Sequence of chain 1.C:
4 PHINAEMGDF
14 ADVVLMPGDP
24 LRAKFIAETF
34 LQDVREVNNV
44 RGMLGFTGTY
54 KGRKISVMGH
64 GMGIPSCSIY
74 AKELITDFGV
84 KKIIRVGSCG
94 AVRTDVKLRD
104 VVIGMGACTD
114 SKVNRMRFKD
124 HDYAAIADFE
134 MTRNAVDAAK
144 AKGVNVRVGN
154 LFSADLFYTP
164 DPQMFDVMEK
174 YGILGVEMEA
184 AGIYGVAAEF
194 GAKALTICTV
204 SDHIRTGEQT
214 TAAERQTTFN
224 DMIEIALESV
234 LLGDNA

Sequence of chain 1.B:
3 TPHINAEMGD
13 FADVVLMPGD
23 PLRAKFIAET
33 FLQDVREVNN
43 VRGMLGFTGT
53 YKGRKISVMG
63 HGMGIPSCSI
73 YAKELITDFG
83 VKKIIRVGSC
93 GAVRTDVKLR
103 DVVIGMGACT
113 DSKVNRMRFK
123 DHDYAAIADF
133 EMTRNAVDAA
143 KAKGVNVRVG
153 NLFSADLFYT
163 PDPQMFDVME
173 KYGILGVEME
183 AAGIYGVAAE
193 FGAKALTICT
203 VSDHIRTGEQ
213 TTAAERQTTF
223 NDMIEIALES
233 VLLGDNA

Binding-site contacts:
Ligand atom C2 contacts residue PHE160 of chain 1.C at 3.7 Å (hydrophobic).
Ligand atom C8 contacts residue SER91 of chain 1.C at 3.5 Å.
Ligand atom C6' contacts residue SER91 of chain 1.C at 3.3 Å.
Ligand atom N1 contacts residue PHE160 of chain 1.C at 3.6 Å.
Ligand atom C6' contacts residue ARG44 of chain 1.B at 3.6 Å.
Ligand atom N7 contacts residue CYS92 of chain 1.C at 3.5 Å.
Ligand atom N7 contacts residue GLY93 of chain 1.C at 3.4 Å (h-bond).
Ligand atom C9 contacts residue VAL179 of chain 1.C at 3.7 Å (hydrophobic).
Ligand atom C10 contacts residue SER91 of chain 1.C at 3.0 Å.
Ligand atom C2' contacts residue MET181 of chain 1.C at 3.6 Å (hydrophobic).
Ligand atom N3 contacts residue GLU180 of chain 1.C at 3.5 Å.
Ligand atom C2' contacts residue GLU182 of chain 1.C at 3.5 Å.
Ligand atom N7 contacts residue ASP205 of chain 1.C at 2.9 Å (salt-bridge).
Ligand atom O3' contacts residue PO41 of chain 1.L at 2.7 Å (h-bond).
Ligand atom N3 contacts residue VAL179 of chain 1.C at 3.4 Å (h-bond).
Ligand atom O3' contacts residue GLU182 of chain 1.C at 2.6 Å (salt-bridge).
Ligand atom O5' contacts residue PHE160 of chain 1.C at 3.5 Å.
Ligand atom N1' contacts residue PO41 of chain 1.L at 2.9 Å (h-bond).
Ligand atom C5 contacts residue GLY93 of chain 1.C at 3.6 Å.
Ligand atom C6 contacts residue PHE160 of chain 1.C at 3.5 Å (hydrophobic).
Ligand atom C8 contacts residue ASP205 of chain 1.C at 3.5 Å.
Ligand atom C5 contacts residue PHE160 of chain 1.C at 3.7 Å (hydrophobic).
Ligand atom C9 contacts residue CYS92 of chain 1.C at 3.6 Å (hydrophobic).
Ligand atom C10 contacts residue PO41 of chain 1.L at 3.2 Å.
Ligand atom C4' contacts residue PO41 of chain 1.L at 3.7 Å.
Ligand atom N3 contacts residue MET181 of chain 1.C at 3.7 Å.
Ligand atom C2 contacts residue VAL179 of chain 1.C at 3.7 Å (hydrophobic).
Ligand atom C8 contacts residue CYS92 of chain 1.C at 3.5 Å (hydrophobic).
Ligand atom N1' contacts residue SER91 of chain 1.C at 3.6 Å.
Ligand atom O3' contacts residue MET65 of chain 1.C at 3.5 Å.
Ligand atom C6' contacts residue PO41 of chain 1.L at 3.2 Å.
Ligand atom C3' contacts residue GLU182 of chain 1.C at 3.4 Å.
Ligand atom C4 contacts residue VAL179 of chain 1.C at 3.3 Å (hydrophobic).
Ligand atom C5' contacts residue HIS5 of chain 1.B at 3.4 Å.
Ligand atom C2' contacts residue PO41 of chain 1.L at 3.6 Å.
Ligand atom C8 contacts residue SER204 of chain 1.C at 3.4 Å.
Ligand atom C5 contacts residue VAL179 of chain 1.C at 3.7 Å (hydrophobic).
Ligand atom O6 contacts residue ILE207 of chain 1.C at 3.6 Å.
Ligand atom C4' contacts residue MET65 of chain 1.C at 3.6 Å (hydrophobic).
Ligand atom O5' contacts residue HIS5 of chain 1.B at 2.6 Å (h-bond).

This protein binds this small molecule.
Small molecule (SMILES): O=c1[nH]cnc2c(C[NH+]3C[C@H](CO)[C@@H](O)C3)c[nH]c12